Sequence of chain 1.E:
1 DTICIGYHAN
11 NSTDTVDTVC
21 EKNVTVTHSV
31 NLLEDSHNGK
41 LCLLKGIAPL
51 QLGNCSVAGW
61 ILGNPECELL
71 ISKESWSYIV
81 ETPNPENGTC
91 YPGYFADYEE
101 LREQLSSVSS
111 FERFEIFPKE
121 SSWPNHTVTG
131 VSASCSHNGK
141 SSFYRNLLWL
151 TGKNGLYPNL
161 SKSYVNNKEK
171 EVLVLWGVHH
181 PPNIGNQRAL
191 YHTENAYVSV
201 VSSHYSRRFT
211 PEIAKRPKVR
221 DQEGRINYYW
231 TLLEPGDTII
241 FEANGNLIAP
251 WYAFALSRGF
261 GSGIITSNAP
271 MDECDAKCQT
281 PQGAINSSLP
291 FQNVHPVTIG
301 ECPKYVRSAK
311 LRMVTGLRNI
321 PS

Binding-site contacts:
Ligand atom O7 contacts residue ASN87 of chain 1.E at 2.9 Å (h-bond).
Ligand atom C8 contacts residue GLU66 of chain 1.E at 4.2 Å.
Ligand atom C7 contacts residue ASN87 of chain 1.E at 3.1 Å.
Ligand atom C8 contacts residue SER134 of chain 1.E at 4.0 Å.
Ligand atom C8 contacts residue ASN87 of chain 1.E at 4.3 Å.
Ligand atom C1 contacts residue GLU86 of chain 1.E at 3.6 Å.
Ligand atom C1 contacts residue ASN87 of chain 1.E at 1.4 Å.
Ligand atom N2 contacts residue ASN87 of chain 1.E at 2.9 Å (h-bond).
Ligand atom C8 contacts residue ASN64 of chain 1.E at 4.2 Å.
Ligand atom C8 contacts residue CYS135 of chain 1.E at 4.5 Å (hydrophobic).
Ligand atom N2 contacts residue GLU66 of chain 1.E at 4.2 Å.
Ligand atom O7 contacts residue ASN64 of chain 1.E at 4.5 Å.
Ligand atom N2 contacts residue ARG220 of chain 1.E at 4.4 Å.
Ligand atom C8 contacts residue ARG220 of chain 1.E at 4.0 Å.
Ligand atom C8 contacts residue CYS90 of chain 1.E at 4.3 Å (hydrophobic).
Ligand atom C5 contacts residue ASN87 of chain 1.E at 3.7 Å.
Ligand atom C7 contacts residue ARG220 of chain 1.E at 3.9 Å.
Ligand atom O7 contacts residue GLU86 of chain 1.E at 3.9 Å.
Ligand atom O5 contacts residue ASN87 of chain 1.E at 2.4 Å (h-bond).
Ligand atom C8 contacts residue SER136 of chain 1.E at 4.2 Å.
Ligand atom C6 contacts residue GLU86 of chain 1.E at 4.1 Å.
Ligand atom O5 contacts residue GLU86 of chain 1.E at 3.4 Å (salt-bridge).
Ligand atom C3 contacts residue ASN87 of chain 1.E at 3.8 Å.
Ligand atom O7 contacts residue ARG220 of chain 1.E at 3.4 Å (salt-bridge).
Ligand atom C4 contacts residue ASN87 of chain 1.E at 4.2 Å.
Ligand atom C2 contacts residue ASN87 of chain 1.E at 2.5 Å.
Ligand atom C7 contacts residue GLU66 of chain 1.E at 4.4 Å.
Ligand atom C2 contacts residue GLU86 of chain 1.E at 4.0 Å.

This protein binds this small molecule.
Small molecule (SMILES): CC(=O)N[C@@H]1[C@@H](O)[C@H](O)[C@@H](CO)O[C@H]1O